Sequence of chain 1.C:
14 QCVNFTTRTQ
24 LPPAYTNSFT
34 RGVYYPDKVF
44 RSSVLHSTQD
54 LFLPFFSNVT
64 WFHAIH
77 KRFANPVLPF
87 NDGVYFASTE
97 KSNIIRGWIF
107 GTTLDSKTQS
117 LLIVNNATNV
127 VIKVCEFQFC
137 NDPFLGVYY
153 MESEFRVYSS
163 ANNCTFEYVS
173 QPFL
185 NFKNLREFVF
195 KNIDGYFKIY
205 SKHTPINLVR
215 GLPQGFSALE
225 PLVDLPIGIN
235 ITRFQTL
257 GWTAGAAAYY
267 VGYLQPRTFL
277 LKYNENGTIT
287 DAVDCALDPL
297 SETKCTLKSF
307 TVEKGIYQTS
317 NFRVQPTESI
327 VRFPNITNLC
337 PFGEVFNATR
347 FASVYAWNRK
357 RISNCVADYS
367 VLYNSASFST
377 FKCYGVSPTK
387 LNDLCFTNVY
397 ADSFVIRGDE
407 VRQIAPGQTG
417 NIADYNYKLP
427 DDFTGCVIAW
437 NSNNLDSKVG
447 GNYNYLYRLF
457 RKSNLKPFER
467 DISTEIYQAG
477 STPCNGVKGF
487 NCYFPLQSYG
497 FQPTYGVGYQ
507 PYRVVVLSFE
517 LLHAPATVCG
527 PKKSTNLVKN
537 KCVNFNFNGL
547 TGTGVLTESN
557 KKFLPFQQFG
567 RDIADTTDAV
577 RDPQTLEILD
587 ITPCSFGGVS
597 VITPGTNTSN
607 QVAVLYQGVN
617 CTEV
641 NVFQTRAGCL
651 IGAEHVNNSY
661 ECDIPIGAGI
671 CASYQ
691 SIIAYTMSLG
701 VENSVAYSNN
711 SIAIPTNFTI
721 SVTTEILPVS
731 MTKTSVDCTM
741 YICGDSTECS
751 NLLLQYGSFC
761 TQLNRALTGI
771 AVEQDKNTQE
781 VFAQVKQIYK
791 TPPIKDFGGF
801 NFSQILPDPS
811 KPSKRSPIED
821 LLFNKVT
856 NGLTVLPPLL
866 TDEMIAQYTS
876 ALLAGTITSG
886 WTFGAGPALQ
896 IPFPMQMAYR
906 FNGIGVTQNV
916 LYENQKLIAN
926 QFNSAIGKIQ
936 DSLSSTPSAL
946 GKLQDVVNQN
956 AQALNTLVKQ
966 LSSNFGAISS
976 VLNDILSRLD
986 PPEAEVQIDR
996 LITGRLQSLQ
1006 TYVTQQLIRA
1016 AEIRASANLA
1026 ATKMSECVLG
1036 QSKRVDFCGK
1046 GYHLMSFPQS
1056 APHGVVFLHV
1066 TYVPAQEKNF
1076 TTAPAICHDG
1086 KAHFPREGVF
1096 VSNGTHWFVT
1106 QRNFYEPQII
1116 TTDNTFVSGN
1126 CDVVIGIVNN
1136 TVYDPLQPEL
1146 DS

Binding-site contacts:
Ligand atom N2 contacts residue ASN709 of chain 1.C at 2.9 Å (h-bond).
Ligand atom C8 contacts residue GLY1131 of chain 1.C at 3.8 Å.
Ligand atom C8 contacts residue ASN709 of chain 1.C at 3.9 Å.
Ligand atom C8 contacts residue ASN710 of chain 1.C at 4.1 Å.
Ligand atom O5 contacts residue ASN709 of chain 1.C at 2.4 Å (h-bond).
Ligand atom O7 contacts residue ASN709 of chain 1.C at 3.3 Å (h-bond).
Ligand atom C1 contacts residue ASN709 of chain 1.C at 1.4 Å.
Ligand atom C4 contacts residue ASN709 of chain 1.C at 4.2 Å.
Ligand atom C5 contacts residue ASN709 of chain 1.C at 3.7 Å.
Ligand atom C2 contacts residue ASN709 of chain 1.C at 2.4 Å.
Ligand atom C3 contacts residue ASN709 of chain 1.C at 3.8 Å.
Ligand atom O7 contacts residue GLY1131 of chain 1.C at 4.4 Å.
Ligand atom O5 contacts residue ASP796 of chain 1.A at 3.7 Å.
Ligand atom C1 contacts residue ASP796 of chain 1.A at 4.2 Å.
Ligand atom C7 contacts residue ASN709 of chain 1.C at 3.2 Å.
Ligand atom C7 contacts residue GLY1131 of chain 1.C at 4.3 Å.

A small-molecule ligand and the protein it binds are described below.
Small molecule (SMILES): CC(=O)N[C@@H]1[C@@H](O)[C@H](O)[C@@H](CO)O[C@H]1O

Sequence of chain 1.A:
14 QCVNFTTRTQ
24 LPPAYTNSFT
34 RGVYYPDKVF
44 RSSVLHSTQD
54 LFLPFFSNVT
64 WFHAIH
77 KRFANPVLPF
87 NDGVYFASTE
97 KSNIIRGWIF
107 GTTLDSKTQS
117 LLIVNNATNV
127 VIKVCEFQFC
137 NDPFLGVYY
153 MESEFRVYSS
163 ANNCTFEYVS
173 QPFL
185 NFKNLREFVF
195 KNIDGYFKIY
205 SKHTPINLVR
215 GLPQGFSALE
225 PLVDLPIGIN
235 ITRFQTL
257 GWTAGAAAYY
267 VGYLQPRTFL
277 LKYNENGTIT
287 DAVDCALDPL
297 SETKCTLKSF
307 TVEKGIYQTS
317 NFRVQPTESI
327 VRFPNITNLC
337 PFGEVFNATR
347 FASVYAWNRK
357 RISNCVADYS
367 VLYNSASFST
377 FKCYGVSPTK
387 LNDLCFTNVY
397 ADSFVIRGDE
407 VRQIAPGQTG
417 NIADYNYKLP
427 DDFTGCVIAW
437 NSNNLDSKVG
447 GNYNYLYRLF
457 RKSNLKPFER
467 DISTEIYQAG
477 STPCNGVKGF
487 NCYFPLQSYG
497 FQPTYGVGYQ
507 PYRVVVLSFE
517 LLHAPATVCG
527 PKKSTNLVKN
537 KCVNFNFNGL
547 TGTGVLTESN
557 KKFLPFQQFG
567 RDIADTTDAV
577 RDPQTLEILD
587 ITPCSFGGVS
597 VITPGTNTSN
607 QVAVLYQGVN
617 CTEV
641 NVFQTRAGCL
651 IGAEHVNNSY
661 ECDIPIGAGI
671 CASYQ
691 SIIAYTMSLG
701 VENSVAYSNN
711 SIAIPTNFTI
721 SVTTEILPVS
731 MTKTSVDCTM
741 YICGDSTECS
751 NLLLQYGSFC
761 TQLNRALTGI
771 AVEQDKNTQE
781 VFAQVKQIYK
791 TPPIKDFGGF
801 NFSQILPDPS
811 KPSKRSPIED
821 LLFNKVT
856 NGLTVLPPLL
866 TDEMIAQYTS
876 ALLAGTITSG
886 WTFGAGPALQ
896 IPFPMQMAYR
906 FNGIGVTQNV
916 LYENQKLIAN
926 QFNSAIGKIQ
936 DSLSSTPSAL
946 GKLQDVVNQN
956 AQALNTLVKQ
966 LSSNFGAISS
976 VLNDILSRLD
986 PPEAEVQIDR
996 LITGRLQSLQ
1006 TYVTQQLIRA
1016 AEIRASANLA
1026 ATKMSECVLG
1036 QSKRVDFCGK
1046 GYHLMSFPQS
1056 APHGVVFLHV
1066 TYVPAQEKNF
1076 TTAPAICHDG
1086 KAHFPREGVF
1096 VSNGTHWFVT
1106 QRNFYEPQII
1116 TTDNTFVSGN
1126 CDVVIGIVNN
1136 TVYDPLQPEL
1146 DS